Sequence of chain 1.G:
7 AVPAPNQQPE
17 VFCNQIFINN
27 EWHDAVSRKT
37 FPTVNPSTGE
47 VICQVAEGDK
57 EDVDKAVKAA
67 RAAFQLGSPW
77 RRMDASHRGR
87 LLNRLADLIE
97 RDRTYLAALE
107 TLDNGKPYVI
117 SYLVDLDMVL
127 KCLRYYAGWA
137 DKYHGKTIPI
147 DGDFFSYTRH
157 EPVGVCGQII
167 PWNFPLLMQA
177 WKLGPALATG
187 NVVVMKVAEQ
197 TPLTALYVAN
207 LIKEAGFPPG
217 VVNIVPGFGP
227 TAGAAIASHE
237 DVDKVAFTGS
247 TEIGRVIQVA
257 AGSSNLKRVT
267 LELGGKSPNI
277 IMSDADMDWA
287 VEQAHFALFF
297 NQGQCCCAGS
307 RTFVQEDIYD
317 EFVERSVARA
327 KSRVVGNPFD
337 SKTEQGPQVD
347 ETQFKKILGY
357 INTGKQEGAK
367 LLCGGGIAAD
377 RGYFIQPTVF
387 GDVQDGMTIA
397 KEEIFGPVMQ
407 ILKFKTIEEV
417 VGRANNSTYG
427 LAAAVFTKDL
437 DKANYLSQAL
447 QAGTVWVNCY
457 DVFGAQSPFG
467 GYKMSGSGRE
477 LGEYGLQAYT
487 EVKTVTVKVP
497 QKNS

A small-molecule ligand and the protein it binds are described below.
Small molecule (SMILES): C/C=C/C=O

Binding-site contacts:
Ligand atom CC2 contacts residue PHE459 of chain 1.G at 4.0 Å (hydrophobic).
Ligand atom CC4 contacts residue PHE170 of chain 1.G at 4.0 Å (hydrophobic).
Ligand atom CC3 contacts residue PHE170 of chain 1.G at 3.4 Å (hydrophobic).
Ligand atom OC1 contacts residue CYS302 of chain 1.G at 2.9 Å (h-bond).
Ligand atom CC4 contacts residue NAD1 of chain 1.WA at 3.9 Å.
Ligand atom CC4 contacts residue CYS303 of chain 1.G at 4.3 Å (hydrophobic).
Ligand atom CC4 contacts residue CYS302 of chain 1.G at 2.2 Å (hydrophobic).
Ligand atom CC1 contacts residue PHE459 of chain 1.G at 3.2 Å (hydrophobic).
Ligand atom CC2 contacts residue PHE170 of chain 1.G at 3.8 Å (hydrophobic).
Ligand atom CC3 contacts residue CYS301 of chain 1.G at 3.9 Å (hydrophobic).
Ligand atom OC1 contacts residue PHE170 of chain 1.G at 3.8 Å.
Ligand atom CC3 contacts residue CYS302 of chain 1.G at 3.0 Å (hydrophobic).
Ligand atom CC3 contacts residue ASN169 of chain 1.G at 4.3 Å.
Ligand atom CC4 contacts residue ASN169 of chain 1.G at 3.6 Å.
Ligand atom CC1 contacts residue PHE170 of chain 1.G at 4.0 Å (hydrophobic).
Ligand atom CC4 contacts residue CYS301 of chain 1.G at 4.0 Å (hydrophobic).
Ligand atom OC1 contacts residue ASN169 of chain 1.G at 3.0 Å (h-bond).
Ligand atom CC2 contacts residue CYS302 of chain 1.G at 3.5 Å (hydrophobic).
Ligand atom CC1 contacts residue CYS303 of chain 1.G at 4.2 Å (hydrophobic).
Ligand atom CC2 contacts residue CYS303 of chain 1.G at 4.2 Å (hydrophobic).
Ligand atom OC1 contacts residue NAD1 of chain 1.WA at 3.3 Å (h-bond).
Ligand atom CC3 contacts residue CYS303 of chain 1.G at 4.2 Å (hydrophobic).
Ligand atom OC1 contacts residue MET174 of chain 1.G at 4.2 Å.